Sequence of chain 4.A:
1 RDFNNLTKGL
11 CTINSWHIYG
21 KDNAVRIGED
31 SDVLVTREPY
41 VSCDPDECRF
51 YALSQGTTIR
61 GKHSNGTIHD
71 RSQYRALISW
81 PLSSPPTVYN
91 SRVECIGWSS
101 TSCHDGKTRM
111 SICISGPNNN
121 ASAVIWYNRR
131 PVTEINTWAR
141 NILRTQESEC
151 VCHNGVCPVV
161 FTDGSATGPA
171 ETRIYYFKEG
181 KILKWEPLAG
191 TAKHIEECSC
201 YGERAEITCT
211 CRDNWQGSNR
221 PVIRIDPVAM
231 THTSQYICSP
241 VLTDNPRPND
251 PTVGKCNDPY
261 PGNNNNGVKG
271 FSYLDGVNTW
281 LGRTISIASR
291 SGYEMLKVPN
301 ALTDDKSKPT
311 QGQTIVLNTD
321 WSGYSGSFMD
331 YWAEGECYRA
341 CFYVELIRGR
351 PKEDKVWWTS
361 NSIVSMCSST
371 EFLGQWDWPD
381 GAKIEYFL

This small molecule binds to this protein.
Small molecule (SMILES): CC(=O)N[C@H]1[C@H](O[C@H]2[C@H](O)[C@@H](NC(C)=O)CO[C@@H]2CO)O[C@H](CO)[C@@H](O)[C@@H]1O

Binding-site contacts:
Ligand atom C4 contacts residue ASN5 of chain 4.A at 4.2 Å.
Ligand atom C1 contacts residue ASN154 of chain 4.A at 4.0 Å.
Ligand atom N2 contacts residue PHE3 of chain 4.A at 2.8 Å (h-bond).
Ligand atom C5 contacts residue ASN5 of chain 4.A at 3.6 Å.
Ligand atom O6 contacts residue ASP2 of chain 4.A at 2.8 Å (salt-bridge).
Ligand atom O7 contacts residue ASP2 of chain 4.A at 4.5 Å.
Ligand atom O5 contacts residue ASN5 of chain 4.A at 2.4 Å (h-bond).
Ligand atom C6 contacts residue ASN154 of chain 4.A at 3.9 Å.
Ligand atom C8 contacts residue PHE3 of chain 4.A at 3.4 Å (hydrophobic).
Ligand atom C4 contacts residue ASN154 of chain 4.A at 4.4 Å.
Ligand atom O7 contacts residue ASN5 of chain 4.A at 4.2 Å.
Ligand atom O4 contacts residue ASN154 of chain 4.A at 4.4 Å.
Ligand atom C7 contacts residue ASP2 of chain 4.A at 3.8 Å.
Ligand atom O5 contacts residue ASN154 of chain 4.A at 3.8 Å.
Ligand atom C2 contacts residue ASN5 of chain 4.A at 2.5 Å.
Ligand atom C6 contacts residue ASP2 of chain 4.A at 3.4 Å.
Ligand atom N2 contacts residue ASP2 of chain 4.A at 3.7 Å.
Ligand atom C5 contacts residue ASN154 of chain 4.A at 3.4 Å.
Ligand atom O3 contacts residue ASP2 of chain 4.A at 3.2 Å.
Ligand atom C7 contacts residue ASN5 of chain 4.A at 3.7 Å.
Ligand atom O7 contacts residue ASN154 of chain 4.A at 4.4 Å.
Ligand atom C7 contacts residue PHE3 of chain 4.A at 3.6 Å (hydrophobic).
Ligand atom C3 contacts residue ASN5 of chain 4.A at 3.8 Å.
Ligand atom C5 contacts residue ASP2 of chain 4.A at 4.2 Å.
Ligand atom C1 contacts residue PHE3 of chain 4.A at 3.8 Å (hydrophobic).
Ligand atom C3 contacts residue PHE3 of chain 4.A at 4.4 Å (hydrophobic).
Ligand atom C2 contacts residue PHE3 of chain 4.A at 3.8 Å (hydrophobic).
Ligand atom O5 contacts residue ASP2 of chain 4.A at 3.6 Å (salt-bridge).
Ligand atom N2 contacts residue ASN5 of chain 4.A at 2.8 Å (h-bond).
Ligand atom C1 contacts residue ASN5 of chain 4.A at 1.4 Å.
Ligand atom C3 contacts residue ASP2 of chain 4.A at 4.2 Å.
Ligand atom C8 contacts residue ASP2 of chain 4.A at 3.7 Å.